Binding-site contacts:
Ligand atom O24 contacts residue TYR59 of chain 1.A at 2.7 Å (h-bond).
Ligand atom C15 contacts residue MET466 of chain 1.A at 3.5 Å (hydrophobic).
Ligand atom C12 contacts residue LEU55 of chain 1.A at 3.8 Å (hydrophobic).
Ligand atom O24 contacts residue MET466 of chain 1.A at 3.6 Å.
Ligand atom C2 contacts residue THR463 of chain 1.A at 3.9 Å.
Ligand atom C2 contacts residue LEU55 of chain 1.A at 3.6 Å (hydrophobic).
Ligand atom C3 contacts residue THR463 of chain 1.A at 3.8 Å.
Ligand atom C13 contacts residue THR463 of chain 1.A at 3.2 Å.
Ligand atom C9 contacts residue GLY51 of chain 1.A at 3.5 Å.
Ligand atom C41 contacts residue THR127 of chain 1.A at 3.4 Å.
Ligand atom C14 contacts residue GLN459 of chain 1.A at 3.9 Å.
Ligand atom F34 contacts residue LEU55 of chain 1.A at 3.2 Å.
Ligand atom C1 contacts residue LEU55 of chain 1.A at 3.7 Å (hydrophobic).
Ligand atom C18 contacts residue GLU462 of chain 1.A at 3.6 Å.
Ligand atom C39 contacts residue GLU462 of chain 1.A at 3.6 Å.
Ligand atom C28 contacts residue TYR130 of chain 1.A at 3.6 Å (hydrophobic).
Ligand atom C42 contacts residue TRP108 of chain 1.A at 3.8 Å (hydrophobic).
Ligand atom F34 contacts residue LEU54 of chain 1.A at 3.4 Å.
Ligand atom N6 contacts residue GLN459 of chain 1.A at 3.8 Å.
Ligand atom C8 contacts residue GLY51 of chain 1.A at 3.7 Å.
Ligand atom N16 contacts residue MET466 of chain 1.A at 3.7 Å.
Ligand atom N7 contacts residue THR463 of chain 1.A at 2.8 Å (h-bond).
Ligand atom C14 contacts residue THR463 of chain 1.A at 3.5 Å.
Ligand atom C27 contacts residue TYR130 of chain 1.A at 3.7 Å (hydrophobic).
Ligand atom C8 contacts residue VAL47 of chain 1.A at 3.6 Å (hydrophobic).
Ligand atom C27 contacts residue TRP108 of chain 1.A at 3.6 Å (hydrophobic).
Ligand atom C1 contacts residue GLN459 of chain 1.A at 3.9 Å.
Ligand atom C27 contacts residue MET466 of chain 1.A at 3.7 Å (hydrophobic).
Ligand atom C15 contacts residue TYR59 of chain 1.A at 3.5 Å (hydrophobic).
Ligand atom F33 contacts residue VAL460 of chain 1.A at 3.3 Å.
Ligand atom C13 contacts residue LEU55 of chain 1.A at 3.8 Å (hydrophobic).
Ligand atom C14 contacts residue TYR59 of chain 1.A at 3.8 Å (hydrophobic).
Ligand atom C41 contacts residue TRP108 of chain 1.A at 3.8 Å (hydrophobic).
Ligand atom C31 contacts residue TRP108 of chain 1.A at 3.6 Å (hydrophobic).
Ligand atom C42 contacts residue CYS200 of chain 1.A at 3.2 Å (hydrophobic).
Ligand atom C9 contacts residue VAL47 of chain 1.A at 3.8 Å (hydrophobic).
Ligand atom N7 contacts residue GLN459 of chain 1.A at 3.2 Å (h-bond).
Ligand atom C42 contacts residue THR127 of chain 1.A at 3.4 Å.
Ligand atom C17 contacts residue GLU462 of chain 1.A at 3.4 Å.
Ligand atom C37 contacts residue TRP108 of chain 1.A at 3.7 Å (hydrophobic).

Sequence of chain 1.A:
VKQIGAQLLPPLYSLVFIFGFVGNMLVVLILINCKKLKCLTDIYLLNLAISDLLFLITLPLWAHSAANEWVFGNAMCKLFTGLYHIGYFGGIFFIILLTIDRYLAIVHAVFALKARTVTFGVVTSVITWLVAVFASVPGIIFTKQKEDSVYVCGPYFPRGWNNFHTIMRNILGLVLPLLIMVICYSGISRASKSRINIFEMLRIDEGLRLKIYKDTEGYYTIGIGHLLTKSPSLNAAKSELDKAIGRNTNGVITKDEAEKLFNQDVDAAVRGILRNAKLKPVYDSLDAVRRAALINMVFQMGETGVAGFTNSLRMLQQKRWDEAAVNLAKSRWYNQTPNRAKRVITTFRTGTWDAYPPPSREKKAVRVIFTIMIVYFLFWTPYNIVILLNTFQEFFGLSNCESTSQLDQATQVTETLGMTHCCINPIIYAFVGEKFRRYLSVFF

This protein binds this small molecule.
Small molecule (SMILES): CCC[C@@H]1C[C@H](N(C)C(C)C)CC[C@@H]1N1CC[C@H](Nc2ncnc3ccc(C(F)(F)F)cc23)C1=O